Sequence of chain 1.C:
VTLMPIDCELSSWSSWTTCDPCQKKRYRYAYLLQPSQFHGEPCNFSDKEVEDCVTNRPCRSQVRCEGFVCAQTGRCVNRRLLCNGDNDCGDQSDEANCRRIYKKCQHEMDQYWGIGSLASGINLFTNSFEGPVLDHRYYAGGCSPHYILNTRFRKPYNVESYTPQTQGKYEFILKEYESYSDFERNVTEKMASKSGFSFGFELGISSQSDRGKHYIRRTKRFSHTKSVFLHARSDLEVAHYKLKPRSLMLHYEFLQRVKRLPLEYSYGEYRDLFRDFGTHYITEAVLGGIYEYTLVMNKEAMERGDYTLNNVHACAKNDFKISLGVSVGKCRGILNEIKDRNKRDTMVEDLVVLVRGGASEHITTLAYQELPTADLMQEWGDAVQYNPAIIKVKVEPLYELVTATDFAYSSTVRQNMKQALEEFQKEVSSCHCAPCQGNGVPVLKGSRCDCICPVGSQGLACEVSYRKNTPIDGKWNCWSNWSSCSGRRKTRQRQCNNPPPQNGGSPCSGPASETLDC

This small molecule binds to this protein.
Small molecule (SMILES): CC(=O)N[C@H]1[C@H](O[C@H]2[C@H](O)[C@@H](NC(C)=O)CO[C@@H]2CO)O[C@H](CO)[C@@H](O)[C@@H]1O

Sequence of chain 1.B:
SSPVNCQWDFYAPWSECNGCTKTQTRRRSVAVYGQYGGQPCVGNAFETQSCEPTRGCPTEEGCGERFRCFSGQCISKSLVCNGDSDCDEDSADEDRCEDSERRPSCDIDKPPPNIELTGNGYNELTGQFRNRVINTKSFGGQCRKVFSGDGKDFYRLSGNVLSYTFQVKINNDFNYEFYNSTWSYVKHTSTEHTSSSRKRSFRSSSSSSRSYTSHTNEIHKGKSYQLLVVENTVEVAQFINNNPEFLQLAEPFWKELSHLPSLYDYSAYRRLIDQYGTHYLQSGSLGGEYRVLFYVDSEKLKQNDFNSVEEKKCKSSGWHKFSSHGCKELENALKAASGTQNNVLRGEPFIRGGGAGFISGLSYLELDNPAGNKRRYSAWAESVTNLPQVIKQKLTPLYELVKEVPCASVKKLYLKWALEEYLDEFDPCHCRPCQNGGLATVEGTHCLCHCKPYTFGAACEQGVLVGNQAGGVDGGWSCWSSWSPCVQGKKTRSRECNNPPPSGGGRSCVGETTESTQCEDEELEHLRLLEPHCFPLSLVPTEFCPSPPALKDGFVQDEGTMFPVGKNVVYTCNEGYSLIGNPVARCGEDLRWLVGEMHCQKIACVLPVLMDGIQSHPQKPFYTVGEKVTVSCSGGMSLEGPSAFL

Binding-site contacts:
Ligand atom C8 contacts residue GLU241 of chain 1.C at 3.3 Å.
Ligand atom O3 contacts residue GLU241 of chain 1.C at 4.0 Å.
Ligand atom C8 contacts residue ASN243 of chain 1.C at 3.8 Å.
Ligand atom C3 contacts residue GLU241 of chain 1.C at 4.4 Å.
Ligand atom C4 contacts residue ASN243 of chain 1.C at 4.2 Å.
Ligand atom O7 contacts residue ALA359 of chain 1.B at 3.7 Å.
Ligand atom C8 contacts residue LYS361 of chain 1.B at 4.1 Å.
Ligand atom C7 contacts residue ARG242 of chain 1.C at 4.2 Å.
Ligand atom C5 contacts residue ASN243 of chain 1.C at 3.7 Å.
Ligand atom C3 contacts residue ASN243 of chain 1.C at 3.7 Å.
Ligand atom C2 contacts residue ASN243 of chain 1.C at 2.3 Å.
Ligand atom C7 contacts residue ASN243 of chain 1.C at 3.0 Å.
Ligand atom O5 contacts residue ASN243 of chain 1.C at 2.4 Å (h-bond).
Ligand atom C8 contacts residue ARG242 of chain 1.C at 3.7 Å.
Ligand atom N2 contacts residue ASN243 of chain 1.C at 2.8 Å (h-bond).
Ligand atom C1 contacts residue ASN243 of chain 1.C at 1.4 Å.
Ligand atom C7 contacts residue GLU241 of chain 1.C at 4.1 Å.
Ligand atom C8 contacts residue ALA359 of chain 1.B at 4.2 Å (hydrophobic).
Ligand atom N2 contacts residue GLU241 of chain 1.C at 3.5 Å (salt-bridge).
Ligand atom O7 contacts residue ASN243 of chain 1.C at 2.8 Å (h-bond).